This protein binds this small molecule.
Small molecule (SMILES): Cc1cc(N)nc(C[C@H]2CNC[C@H]2OCCNCc2ccccc2F)c1

Sequence of chain 1.A:
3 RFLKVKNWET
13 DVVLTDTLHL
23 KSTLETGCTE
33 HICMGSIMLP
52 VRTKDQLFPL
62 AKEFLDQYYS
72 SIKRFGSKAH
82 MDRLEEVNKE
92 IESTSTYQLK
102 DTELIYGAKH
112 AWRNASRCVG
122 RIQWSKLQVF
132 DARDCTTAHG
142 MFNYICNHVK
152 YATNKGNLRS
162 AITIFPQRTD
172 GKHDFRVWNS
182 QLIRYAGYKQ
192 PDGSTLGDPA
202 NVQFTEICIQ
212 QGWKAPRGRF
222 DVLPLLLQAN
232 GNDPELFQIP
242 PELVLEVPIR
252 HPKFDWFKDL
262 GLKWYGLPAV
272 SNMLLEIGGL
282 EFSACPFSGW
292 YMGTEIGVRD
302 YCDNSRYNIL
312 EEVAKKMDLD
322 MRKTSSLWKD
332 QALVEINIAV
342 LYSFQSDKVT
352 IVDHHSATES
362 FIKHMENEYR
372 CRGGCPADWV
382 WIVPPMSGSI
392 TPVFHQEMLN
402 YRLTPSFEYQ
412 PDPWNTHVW

Binding-site contacts:
Ligand atom C3' contacts residue VAL271 of chain 1.A at 3.9 Å (hydrophobic).
Ligand atom N02 contacts residue GLU296 of chain 1.A at 2.7 Å (salt-bridge).
Ligand atom C13 contacts residue TRP382 of chain 1.A at 3.3 Å (hydrophobic).
Ligand atom C5' contacts residue GLU296 of chain 1.A at 3.7 Å.
Ligand atom N1' contacts residue TYR292 of chain 1.A at 3.9 Å.
Ligand atom C3' contacts residue GLU296 of chain 1.A at 3.7 Å.
Ligand atom C11 contacts residue HEM1 of chain 1.C at 3.7 Å.
Ligand atom C08 contacts residue GLU296 of chain 1.A at 3.3 Å.
Ligand atom C02 contacts residue PRO269 of chain 1.A at 3.8 Å (hydrophobic).
Ligand atom N02 contacts residue HEM1 of chain 1.C at 3.4 Å.
Ligand atom C05 contacts residue VAL271 of chain 1.A at 3.6 Å (hydrophobic).
Ligand atom N02 contacts residue TYR292 of chain 1.A at 3.7 Å.
Ligand atom C5' contacts residue HEM1 of chain 1.C at 3.5 Å.
Ligand atom C10 contacts residue VAL271 of chain 1.A at 3.7 Å (hydrophobic).
Ligand atom C07 contacts residue HEM1 of chain 1.C at 3.6 Å.
Ligand atom C26 contacts residue TYR410 of chain 1.A at 3.9 Å (hydrophobic).
Ligand atom C13 contacts residue HEM1 of chain 1.C at 3.1 Å.
Ligand atom C07 contacts residue SER289 of chain 1.A at 3.8 Å.
Ligand atom C07 contacts residue GLY290 of chain 1.A at 3.6 Å.
Ligand atom C4' contacts residue GLN182 of chain 1.A at 3.5 Å.
Ligand atom C21 contacts residue TRP382 of chain 1.A at 3.9 Å (hydrophobic).
Ligand atom O09 contacts residue HEM1 of chain 1.C at 3.3 Å (h-bond).
Ligand atom C21 contacts residue HEM1 of chain 1.C at 3.8 Å.
Ligand atom C02 contacts residue TRP291 of chain 1.A at 3.8 Å (hydrophobic).
Ligand atom C07 contacts residue PRO269 of chain 1.A at 3.8 Å (hydrophobic).
Ligand atom N1' contacts residue GLU296 of chain 1.A at 2.8 Å (salt-bridge).
Ligand atom C2' contacts residue TYR292 of chain 1.A at 3.7 Å (hydrophobic).
Ligand atom C02 contacts residue HEM1 of chain 1.C at 3.7 Å.
Ligand atom N02 contacts residue PRO269 of chain 1.A at 3.8 Å.
Ligand atom N02 contacts residue TRP291 of chain 1.A at 2.8 Å (h-bond).
Ligand atom C06 contacts residue GLU296 of chain 1.A at 3.4 Å.
Ligand atom N12 contacts residue HEM1 of chain 1.C at 2.6 Å (h-bond).
Ligand atom C03 contacts residue HEM1 of chain 1.C at 3.5 Å.
Ligand atom C26 contacts residue HEM1 of chain 1.C at 3.4 Å.
Ligand atom C02 contacts residue GLU296 of chain 1.A at 3.5 Å.
Ligand atom C03 contacts residue PRO269 of chain 1.A at 3.7 Å (hydrophobic).
Ligand atom N01 contacts residue GLU296 of chain 1.A at 2.6 Å (salt-bridge).
Ligand atom C07 contacts residue PHE288 of chain 1.A at 3.7 Å (hydrophobic).
Ligand atom C2' contacts residue GLU296 of chain 1.A at 3.0 Å.
Ligand atom C08 contacts residue HEM1 of chain 1.C at 3.5 Å.

Sequence of chain 1.B:
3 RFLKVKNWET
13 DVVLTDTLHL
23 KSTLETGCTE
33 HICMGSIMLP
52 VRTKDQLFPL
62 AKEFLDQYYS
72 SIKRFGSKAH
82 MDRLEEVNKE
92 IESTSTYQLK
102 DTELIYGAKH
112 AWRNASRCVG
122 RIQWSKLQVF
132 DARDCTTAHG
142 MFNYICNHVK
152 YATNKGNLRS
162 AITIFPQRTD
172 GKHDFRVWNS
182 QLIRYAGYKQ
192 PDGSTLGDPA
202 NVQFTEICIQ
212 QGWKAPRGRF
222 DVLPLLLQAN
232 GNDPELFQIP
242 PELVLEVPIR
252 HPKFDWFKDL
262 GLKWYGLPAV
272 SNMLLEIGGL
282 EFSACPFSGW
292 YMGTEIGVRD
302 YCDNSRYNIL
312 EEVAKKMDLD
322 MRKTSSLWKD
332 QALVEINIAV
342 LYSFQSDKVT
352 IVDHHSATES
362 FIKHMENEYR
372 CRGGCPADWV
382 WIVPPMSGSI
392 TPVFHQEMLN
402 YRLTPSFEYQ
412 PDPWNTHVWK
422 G